Sequence of chain 1.A:
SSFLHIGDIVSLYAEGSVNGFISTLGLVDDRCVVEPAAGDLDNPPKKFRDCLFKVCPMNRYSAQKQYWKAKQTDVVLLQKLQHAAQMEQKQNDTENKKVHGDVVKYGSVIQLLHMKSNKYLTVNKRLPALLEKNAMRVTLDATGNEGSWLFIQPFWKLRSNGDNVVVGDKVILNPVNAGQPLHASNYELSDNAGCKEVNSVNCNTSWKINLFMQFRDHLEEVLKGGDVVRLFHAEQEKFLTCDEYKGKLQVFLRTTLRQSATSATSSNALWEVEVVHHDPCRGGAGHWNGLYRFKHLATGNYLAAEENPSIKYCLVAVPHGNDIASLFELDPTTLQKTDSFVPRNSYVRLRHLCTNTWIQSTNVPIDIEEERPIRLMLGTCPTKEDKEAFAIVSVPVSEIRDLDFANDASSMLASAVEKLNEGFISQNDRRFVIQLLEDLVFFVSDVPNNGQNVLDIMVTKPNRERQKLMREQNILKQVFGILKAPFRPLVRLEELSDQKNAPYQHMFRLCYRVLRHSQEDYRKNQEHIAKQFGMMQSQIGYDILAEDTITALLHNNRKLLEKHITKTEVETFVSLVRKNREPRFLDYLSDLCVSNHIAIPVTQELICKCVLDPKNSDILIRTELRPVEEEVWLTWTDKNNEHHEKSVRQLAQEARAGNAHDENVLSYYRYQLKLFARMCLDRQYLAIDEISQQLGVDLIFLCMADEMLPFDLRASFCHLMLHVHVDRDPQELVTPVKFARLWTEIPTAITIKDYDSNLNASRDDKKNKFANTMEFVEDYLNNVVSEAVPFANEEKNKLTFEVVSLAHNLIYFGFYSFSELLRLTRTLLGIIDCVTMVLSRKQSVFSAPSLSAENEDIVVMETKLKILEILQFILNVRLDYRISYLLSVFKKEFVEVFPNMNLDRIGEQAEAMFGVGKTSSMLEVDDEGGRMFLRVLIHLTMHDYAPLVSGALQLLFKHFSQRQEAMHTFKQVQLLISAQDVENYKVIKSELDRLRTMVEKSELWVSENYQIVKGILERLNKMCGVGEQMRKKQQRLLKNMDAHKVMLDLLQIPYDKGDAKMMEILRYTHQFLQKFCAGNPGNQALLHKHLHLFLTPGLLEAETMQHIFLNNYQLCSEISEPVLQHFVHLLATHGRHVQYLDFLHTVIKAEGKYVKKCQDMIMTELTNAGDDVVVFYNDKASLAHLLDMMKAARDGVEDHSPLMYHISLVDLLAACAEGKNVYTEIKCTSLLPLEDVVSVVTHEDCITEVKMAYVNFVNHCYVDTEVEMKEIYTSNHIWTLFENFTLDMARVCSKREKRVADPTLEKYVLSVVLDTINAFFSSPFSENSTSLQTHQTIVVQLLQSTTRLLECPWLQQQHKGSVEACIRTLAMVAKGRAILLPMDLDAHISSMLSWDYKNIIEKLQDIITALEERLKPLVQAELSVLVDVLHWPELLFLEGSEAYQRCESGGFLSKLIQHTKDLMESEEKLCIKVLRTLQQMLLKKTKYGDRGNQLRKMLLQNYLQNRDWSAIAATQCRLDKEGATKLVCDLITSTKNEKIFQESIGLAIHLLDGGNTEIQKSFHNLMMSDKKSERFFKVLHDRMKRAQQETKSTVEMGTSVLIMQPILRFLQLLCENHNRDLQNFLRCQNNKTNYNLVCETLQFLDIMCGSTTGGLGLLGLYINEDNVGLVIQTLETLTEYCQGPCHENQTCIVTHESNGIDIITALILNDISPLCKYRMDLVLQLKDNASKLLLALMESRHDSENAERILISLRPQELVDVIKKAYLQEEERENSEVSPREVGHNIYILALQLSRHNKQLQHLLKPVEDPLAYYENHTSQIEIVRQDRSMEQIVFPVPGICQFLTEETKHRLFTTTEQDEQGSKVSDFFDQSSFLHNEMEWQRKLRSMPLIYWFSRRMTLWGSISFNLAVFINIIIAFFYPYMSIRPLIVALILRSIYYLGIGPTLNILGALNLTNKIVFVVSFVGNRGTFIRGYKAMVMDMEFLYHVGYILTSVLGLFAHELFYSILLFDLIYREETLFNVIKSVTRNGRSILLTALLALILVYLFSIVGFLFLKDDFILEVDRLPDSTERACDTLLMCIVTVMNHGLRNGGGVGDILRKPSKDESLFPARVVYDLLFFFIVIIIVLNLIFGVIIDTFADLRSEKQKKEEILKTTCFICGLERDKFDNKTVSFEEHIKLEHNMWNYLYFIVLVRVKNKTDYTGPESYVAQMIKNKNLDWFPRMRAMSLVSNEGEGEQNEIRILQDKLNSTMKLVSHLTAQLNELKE

A small-molecule ligand and the protein it binds are described below.
Small molecule (SMILES): O=P(O)(O)O[C@@H]1[C@H](O)[C@H](O)[C@@H](OP(=O)(O)O)[C@H](OP(=O)(O)O)[C@H]1O

Binding-site contacts:
Ligand atom P5 contacts residue ARG270 of chain 1.A at 4.4 Å.
Ligand atom O43 contacts residue LEU269 of chain 1.A at 4.0 Å.
Ligand atom O52 contacts residue TYR567 of chain 1.A at 2.8 Å (h-bond).
Ligand atom C1 contacts residue ARG568 of chain 1.A at 4.2 Å.
Ligand atom O41 contacts residue LEU269 of chain 1.A at 4.2 Å.
Ligand atom O42 contacts residue ARG266 of chain 1.A at 3.9 Å.
Ligand atom P5 contacts residue TYR567 of chain 1.A at 4.0 Å.
Ligand atom P5 contacts residue ARG510 of chain 1.A at 4.1 Å.
Ligand atom O4 contacts residue ARG270 of chain 1.A at 3.6 Å.
Ligand atom P5 contacts residue LYS569 of chain 1.A at 4.3 Å.
Ligand atom O3 contacts residue ARG568 of chain 1.A at 3.8 Å.
Ligand atom O1 contacts residue ARG568 of chain 1.A at 3.2 Å (salt-bridge).
Ligand atom O11 contacts residue ARG568 of chain 1.A at 3.0 Å (salt-bridge).
Ligand atom O51 contacts residue ARG270 of chain 1.A at 3.4 Å (salt-bridge).
Ligand atom O6 contacts residue ARG568 of chain 1.A at 4.5 Å.
Ligand atom O43 contacts residue THR268 of chain 1.A at 2.8 Å (h-bond).
Ligand atom C5 contacts residue LYS569 of chain 1.A at 4.1 Å.
Ligand atom C6 contacts residue ARG568 of chain 1.A at 4.0 Å.
Ligand atom P4 contacts residue THR268 of chain 1.A at 4.2 Å.
Ligand atom O52 contacts residue ARG270 of chain 1.A at 4.3 Å.
Ligand atom C6 contacts residue LYS569 of chain 1.A at 3.7 Å.
Ligand atom O6 contacts residue LYS569 of chain 1.A at 3.6 Å.
Ligand atom P4 contacts residue ARG266 of chain 1.A at 4.1 Å.
Ligand atom O52 contacts residue ARG510 of chain 1.A at 3.8 Å.
Ligand atom O53 contacts residue ARG510 of chain 1.A at 3.2 Å (salt-bridge).
Ligand atom O52 contacts residue LYS569 of chain 1.A at 4.2 Å.
Ligand atom O53 contacts residue LYS569 of chain 1.A at 4.2 Å.
Ligand atom O12 contacts residue ARG568 of chain 1.A at 4.2 Å.
Ligand atom O53 contacts residue LYS507 of chain 1.A at 3.3 Å.
Ligand atom O6 contacts residue TYR567 of chain 1.A at 4.2 Å.
Ligand atom O52 contacts residue LYS507 of chain 1.A at 4.0 Å.
Ligand atom O43 contacts residue ARG270 of chain 1.A at 4.0 Å.
Ligand atom O5 contacts residue LYS569 of chain 1.A at 3.4 Å.
Ligand atom P1 contacts residue ARG568 of chain 1.A at 3.8 Å.
Ligand atom O53 contacts residue TYR567 of chain 1.A at 4.1 Å.
Ligand atom O43 contacts residue ARG266 of chain 1.A at 3.2 Å (salt-bridge).
Ligand atom O51 contacts residue LYS507 of chain 1.A at 3.1 Å (salt-bridge).
Ligand atom P5 contacts residue LYS507 of chain 1.A at 3.7 Å.
Ligand atom C2 contacts residue ARG270 of chain 1.A at 4.1 Å.